Sequence of chain 1.B:
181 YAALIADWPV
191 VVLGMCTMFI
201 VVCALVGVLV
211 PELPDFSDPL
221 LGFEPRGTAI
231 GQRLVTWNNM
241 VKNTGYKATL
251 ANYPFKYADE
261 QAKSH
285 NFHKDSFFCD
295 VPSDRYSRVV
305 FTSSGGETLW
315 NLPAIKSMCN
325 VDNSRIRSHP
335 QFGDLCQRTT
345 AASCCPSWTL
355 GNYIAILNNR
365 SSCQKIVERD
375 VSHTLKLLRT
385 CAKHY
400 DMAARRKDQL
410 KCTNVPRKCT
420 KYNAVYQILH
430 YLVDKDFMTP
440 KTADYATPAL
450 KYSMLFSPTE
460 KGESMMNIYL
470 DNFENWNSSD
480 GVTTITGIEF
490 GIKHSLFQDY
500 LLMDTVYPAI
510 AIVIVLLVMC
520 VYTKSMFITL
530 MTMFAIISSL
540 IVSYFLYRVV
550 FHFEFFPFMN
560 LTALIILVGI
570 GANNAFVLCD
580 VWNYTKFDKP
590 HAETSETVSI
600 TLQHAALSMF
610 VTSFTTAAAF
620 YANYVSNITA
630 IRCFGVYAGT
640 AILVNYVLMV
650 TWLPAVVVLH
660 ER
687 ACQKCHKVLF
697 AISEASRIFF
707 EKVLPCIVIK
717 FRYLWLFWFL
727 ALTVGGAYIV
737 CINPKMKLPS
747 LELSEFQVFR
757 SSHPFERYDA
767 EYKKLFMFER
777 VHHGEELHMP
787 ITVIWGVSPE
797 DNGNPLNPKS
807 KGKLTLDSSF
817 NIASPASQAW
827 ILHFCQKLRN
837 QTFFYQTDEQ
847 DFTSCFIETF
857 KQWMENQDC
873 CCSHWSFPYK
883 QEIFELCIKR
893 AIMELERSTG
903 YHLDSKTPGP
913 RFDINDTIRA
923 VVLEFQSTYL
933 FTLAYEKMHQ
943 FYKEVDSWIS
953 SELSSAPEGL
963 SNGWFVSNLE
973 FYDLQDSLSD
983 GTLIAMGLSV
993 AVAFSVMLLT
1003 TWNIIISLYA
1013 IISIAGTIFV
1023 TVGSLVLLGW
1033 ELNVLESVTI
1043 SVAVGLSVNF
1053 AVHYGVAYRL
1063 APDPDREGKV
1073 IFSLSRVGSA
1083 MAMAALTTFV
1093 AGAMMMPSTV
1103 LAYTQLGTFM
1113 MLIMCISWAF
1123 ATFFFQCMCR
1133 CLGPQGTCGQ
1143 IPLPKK

Binding-site contacts:
Ligand atom CAU contacts residue TYR181 of chain 1.B at 3.6 Å (hydrophobic).
Ligand atom CAB contacts residue TYR645 of chain 1.B at 3.7 Å (hydrophobic).
Ligand atom CAQ contacts residue LEU606 of chain 1.B at 3.7 Å (hydrophobic).
Ligand atom OAG contacts residue GLN602 of chain 1.B at 3.5 Å (h-bond).
Ligand atom CBB contacts residue TYR181 of chain 1.B at 4.5 Å (hydrophobic).
Ligand atom CAN contacts residue PHE609 of chain 1.B at 4.3 Å (hydrophobic).
Ligand atom CAC contacts residue VAL649 of chain 1.B at 4.3 Å (hydrophobic).
Ligand atom CAC contacts residue TYR181 of chain 1.B at 4.0 Å (hydrophobic).
Ligand atom CBA contacts residue PHE609 of chain 1.B at 4.5 Å (hydrophobic).
Ligand atom CBI contacts residue TYR181 of chain 1.B at 4.2 Å (hydrophobic).
Ligand atom CAS contacts residue LEU601 of chain 1.B at 3.7 Å (hydrophobic).
Ligand atom CBD contacts residue LEU601 of chain 1.B at 4.5 Å (hydrophobic).
Ligand atom CAN contacts residue TYR645 of chain 1.B at 3.6 Å (hydrophobic).
Ligand atom CAE contacts residue TYR181 of chain 1.B at 3.6 Å (hydrophobic).
Ligand atom CAY contacts residue GLN602 of chain 1.B at 4.4 Å.
Ligand atom CBG contacts residue LEU601 of chain 1.B at 4.3 Å (hydrophobic).
Ligand atom CAA contacts residue PHE609 of chain 1.B at 3.5 Å (hydrophobic).
Ligand atom CAC contacts residue TYR645 of chain 1.B at 4.4 Å (hydrophobic).
Ligand atom CAJ contacts residue TYR645 of chain 1.B at 3.6 Å (hydrophobic).
Ligand atom CAS contacts residue TYR181 of chain 1.B at 3.8 Å (hydrophobic).
Ligand atom CBG contacts residue LEU606 of chain 1.B at 4.2 Å (hydrophobic).
Ligand atom CBA contacts residue TYR645 of chain 1.B at 4.3 Å (hydrophobic).
Ligand atom CAO contacts residue TYR645 of chain 1.B at 3.2 Å (hydrophobic).
Ligand atom CBF contacts residue LEU601 of chain 1.B at 3.6 Å (hydrophobic).
Ligand atom CAT contacts residue LEU601 of chain 1.B at 4.2 Å (hydrophobic).
Ligand atom CAU contacts residue LEU601 of chain 1.B at 3.5 Å (hydrophobic).
Ligand atom CAP contacts residue LEU606 of chain 1.B at 3.7 Å (hydrophobic).
Ligand atom OAF contacts residue GLN602 of chain 1.B at 4.3 Å.
Ligand atom CBB contacts residue TYR645 of chain 1.B at 4.3 Å (hydrophobic).

This protein binds this small molecule.
Small molecule (SMILES): CC(C)CCC[C@@H](C)[C@H]1CC[C@H]2[C@@H]3CC=C4C[C@@H](OC(=O)CCC(=O)O)CC[C@]4(C)[C@H]3CC[C@]12C